This protein binds this small molecule.
Small molecule (SMILES): NCCC[C@H](N)CC(=O)NC[C@@H]1NC(=O)[C@H](CO)NC(=O)[C@@H](N)CNC(=O)[C@H]([C@H]2CCNC(N)=N2)NC(=O)/C(=C/NC(N)=O)NC1=O

Sequence of chain 1.GA:
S

Binding-site contacts:
Ligand atom CA contacts residue MYN4 of chain 1.GA at 4.0 Å.
Ligand atom C1 contacts residue DPP5 of chain 1.GA at 4.0 Å.
Ligand atom C contacts residue MYN4 of chain 1.GA at 3.7 Å.
Ligand atom N2 contacts residue DPP5 of chain 1.GA at 4.1 Å.
Ligand atom CA contacts residue UAL3 of chain 1.GA at 4.0 Å.
Ligand atom N1 contacts residue DPP5 of chain 1.GA at 4.0 Å.
Ligand atom O2 contacts residue DPP5 of chain 1.GA at 3.7 Å.
Ligand atom C contacts residue UAL3 of chain 1.GA at 4.4 Å.
Ligand atom N contacts residue UAL3 of chain 1.GA at 4.0 Å.
Ligand atom O contacts residue MYN4 of chain 1.GA at 3.2 Å.
Ligand atom CB contacts residue UAL3 of chain 1.GA at 4.2 Å.
Ligand atom N contacts residue MYN4 of chain 1.GA at 4.1 Å.
Ligand atom NG contacts residue MYN4 of chain 1.GA at 3.8 Å.
Ligand atom CB contacts residue DPP5 of chain 1.GA at 4.0 Å.
Ligand atom C contacts residue MYN4 of chain 1.GA at 3.5 Å.
Ligand atom CB contacts residue MYN4 of chain 1.GA at 3.8 Å.
Ligand atom N1 contacts residue MYN4 of chain 1.GA at 4.4 Å.
Ligand atom N1 contacts residue UAL3 of chain 1.GA at 4.2 Å.
Ligand atom CA contacts residue MYN4 of chain 1.GA at 4.1 Å.
Ligand atom CB contacts residue MYN4 of chain 1.GA at 3.8 Å.
Ligand atom O contacts residue MYN4 of chain 1.GA at 3.3 Å.